Sequence of chain 1.A:
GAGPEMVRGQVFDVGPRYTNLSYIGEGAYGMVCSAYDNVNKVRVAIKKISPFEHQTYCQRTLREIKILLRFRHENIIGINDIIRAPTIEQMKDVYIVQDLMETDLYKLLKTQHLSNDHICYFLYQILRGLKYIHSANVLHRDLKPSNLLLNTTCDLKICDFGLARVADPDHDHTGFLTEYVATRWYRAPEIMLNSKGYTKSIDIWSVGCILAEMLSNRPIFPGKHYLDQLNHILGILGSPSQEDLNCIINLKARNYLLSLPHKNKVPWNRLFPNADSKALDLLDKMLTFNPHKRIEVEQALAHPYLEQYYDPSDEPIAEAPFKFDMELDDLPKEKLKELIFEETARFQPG

Binding-site contacts:
Ligand atom C14 contacts residue GLN113 of chain 1.A at 3.5 Å.
Ligand atom N28 contacts residue MET116 of chain 1.A at 3.1 Å (h-bond).
Ligand atom C6 contacts residue SER161 of chain 1.A at 3.8 Å.
Ligand atom C3 contacts residue LEU115 of chain 1.A at 3.8 Å (hydrophobic).
Ligand atom C15 contacts residue ALA60 of chain 1.A at 3.9 Å (hydrophobic).
Ligand atom C11 contacts residue LYS62 of chain 1.A at 2.6 Å.
Ligand atom C15 contacts residue ILE61 of chain 1.A at 3.8 Å (hydrophobic).
Ligand atom C11 contacts residue GLN113 of chain 1.A at 3.9 Å.
Ligand atom C1 contacts residue ASP175 of chain 1.A at 3.6 Å.
Ligand atom C15 contacts residue LYS62 of chain 1.A at 3.4 Å.
Ligand atom C7 contacts residue GLU117 of chain 1.A at 3.5 Å.
Ligand atom N30 contacts residue LEU164 of chain 1.A at 3.4 Å.
Ligand atom C5 contacts residue CYS174 of chain 1.A at 3.9 Å (hydrophobic).
Ligand atom C2 contacts residue ASP175 of chain 1.A at 3.5 Å.
Ligand atom C22 contacts residue LEU164 of chain 1.A at 3.6 Å (hydrophobic).
Ligand atom C13 contacts residue ILE111 of chain 1.A at 3.7 Å (hydrophobic).
Ligand atom N30 contacts residue ASP114 of chain 1.A at 3.0 Å (salt-bridge).
Ligand atom C13 contacts residue LYS62 of chain 1.A at 3.1 Å.
Ligand atom C16 contacts residue LYS62 of chain 1.A at 3.3 Å.
Ligand atom N30 contacts residue GLN113 of chain 1.A at 3.5 Å (h-bond).
Ligand atom C23 contacts residue ALA60 of chain 1.A at 3.9 Å (hydrophobic).
Ligand atom C7 contacts residue THR118 of chain 1.A at 3.4 Å.
Ligand atom N30 contacts residue MET116 of chain 1.A at 3.8 Å.
Ligand atom C14 contacts residue LYS62 of chain 1.A at 3.6 Å.
Ligand atom C27 contacts residue ALA60 of chain 1.A at 3.6 Å (hydrophobic).
Ligand atom C27 contacts residue LEU164 of chain 1.A at 3.7 Å (hydrophobic).
Ligand atom C17 contacts residue THR118 of chain 1.A at 3.4 Å.
Ligand atom C13 contacts residue GLN113 of chain 1.A at 3.0 Å.
Ligand atom C6 contacts residue ASN162 of chain 1.A at 3.3 Å.
Ligand atom C12 contacts residue LYS62 of chain 1.A at 2.5 Å.
Ligand atom C14 contacts residue ILE111 of chain 1.A at 3.3 Å (hydrophobic).
Ligand atom C17 contacts residue LEU164 of chain 1.A at 3.7 Å (hydrophobic).
Ligand atom C12 contacts residue GLN113 of chain 1.A at 3.2 Å.
Ligand atom C17 contacts residue GLU117 of chain 1.A at 3.9 Å.
Ligand atom C12 contacts residue GLU79 of chain 1.A at 3.8 Å.
Ligand atom C1 contacts residue ASN162 of chain 1.A at 3.3 Å.
Ligand atom C23 contacts residue LEU164 of chain 1.A at 3.8 Å (hydrophobic).
Ligand atom C13 contacts residue GLU79 of chain 1.A at 3.7 Å.
Ligand atom N7 contacts residue LYS62 of chain 1.A at 2.8 Å (salt-bridge).
Ligand atom C8 contacts residue LYS62 of chain 1.A at 3.1 Å.

The protein below binds the small molecule below.
Small molecule (SMILES): C=CCn1nc(N)c2cc(-c3c(-c4ccccc4)nn4ccccc34)nnc21